A small-molecule ligand and the protein it binds are described below.
Small molecule (SMILES): CC(=O)N[C@@H]1[C@@H](O)[C@H](O)[C@@H](CO)O[C@H]1O

Sequence of chain 1.A:
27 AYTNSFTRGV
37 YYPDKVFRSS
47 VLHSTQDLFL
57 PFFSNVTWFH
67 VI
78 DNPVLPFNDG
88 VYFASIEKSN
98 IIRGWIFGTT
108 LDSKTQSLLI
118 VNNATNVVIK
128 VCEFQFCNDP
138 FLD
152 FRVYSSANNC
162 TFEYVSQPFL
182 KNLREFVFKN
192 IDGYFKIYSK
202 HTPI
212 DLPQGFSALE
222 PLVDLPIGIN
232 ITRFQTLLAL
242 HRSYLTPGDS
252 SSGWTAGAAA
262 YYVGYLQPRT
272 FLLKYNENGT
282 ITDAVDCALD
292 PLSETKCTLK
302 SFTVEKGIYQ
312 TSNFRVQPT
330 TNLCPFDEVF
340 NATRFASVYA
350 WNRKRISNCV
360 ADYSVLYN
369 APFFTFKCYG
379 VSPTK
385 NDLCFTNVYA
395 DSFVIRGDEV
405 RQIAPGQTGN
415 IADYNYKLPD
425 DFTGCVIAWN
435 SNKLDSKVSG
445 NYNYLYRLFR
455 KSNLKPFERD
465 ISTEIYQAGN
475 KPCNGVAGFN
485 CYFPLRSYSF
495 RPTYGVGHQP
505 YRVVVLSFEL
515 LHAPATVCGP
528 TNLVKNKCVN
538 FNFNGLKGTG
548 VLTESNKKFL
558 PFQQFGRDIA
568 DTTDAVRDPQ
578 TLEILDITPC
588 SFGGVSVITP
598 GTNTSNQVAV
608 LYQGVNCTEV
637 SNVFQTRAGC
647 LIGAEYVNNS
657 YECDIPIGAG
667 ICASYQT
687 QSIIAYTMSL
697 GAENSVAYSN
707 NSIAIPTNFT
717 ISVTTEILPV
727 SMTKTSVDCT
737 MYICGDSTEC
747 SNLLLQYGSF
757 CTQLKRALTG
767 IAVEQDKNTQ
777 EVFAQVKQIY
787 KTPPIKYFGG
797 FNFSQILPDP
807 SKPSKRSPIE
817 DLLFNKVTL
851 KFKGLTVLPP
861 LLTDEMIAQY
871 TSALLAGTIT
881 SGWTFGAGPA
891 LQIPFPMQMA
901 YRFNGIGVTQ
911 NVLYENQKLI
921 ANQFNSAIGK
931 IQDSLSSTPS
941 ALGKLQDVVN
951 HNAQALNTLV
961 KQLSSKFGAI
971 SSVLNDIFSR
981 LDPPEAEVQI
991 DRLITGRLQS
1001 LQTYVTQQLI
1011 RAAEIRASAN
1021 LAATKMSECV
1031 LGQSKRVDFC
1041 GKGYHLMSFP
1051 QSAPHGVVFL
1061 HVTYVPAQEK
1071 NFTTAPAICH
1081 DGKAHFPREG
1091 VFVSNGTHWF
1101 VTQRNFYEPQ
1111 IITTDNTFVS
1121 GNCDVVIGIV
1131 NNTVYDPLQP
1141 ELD

Sequence of chain 1.C:
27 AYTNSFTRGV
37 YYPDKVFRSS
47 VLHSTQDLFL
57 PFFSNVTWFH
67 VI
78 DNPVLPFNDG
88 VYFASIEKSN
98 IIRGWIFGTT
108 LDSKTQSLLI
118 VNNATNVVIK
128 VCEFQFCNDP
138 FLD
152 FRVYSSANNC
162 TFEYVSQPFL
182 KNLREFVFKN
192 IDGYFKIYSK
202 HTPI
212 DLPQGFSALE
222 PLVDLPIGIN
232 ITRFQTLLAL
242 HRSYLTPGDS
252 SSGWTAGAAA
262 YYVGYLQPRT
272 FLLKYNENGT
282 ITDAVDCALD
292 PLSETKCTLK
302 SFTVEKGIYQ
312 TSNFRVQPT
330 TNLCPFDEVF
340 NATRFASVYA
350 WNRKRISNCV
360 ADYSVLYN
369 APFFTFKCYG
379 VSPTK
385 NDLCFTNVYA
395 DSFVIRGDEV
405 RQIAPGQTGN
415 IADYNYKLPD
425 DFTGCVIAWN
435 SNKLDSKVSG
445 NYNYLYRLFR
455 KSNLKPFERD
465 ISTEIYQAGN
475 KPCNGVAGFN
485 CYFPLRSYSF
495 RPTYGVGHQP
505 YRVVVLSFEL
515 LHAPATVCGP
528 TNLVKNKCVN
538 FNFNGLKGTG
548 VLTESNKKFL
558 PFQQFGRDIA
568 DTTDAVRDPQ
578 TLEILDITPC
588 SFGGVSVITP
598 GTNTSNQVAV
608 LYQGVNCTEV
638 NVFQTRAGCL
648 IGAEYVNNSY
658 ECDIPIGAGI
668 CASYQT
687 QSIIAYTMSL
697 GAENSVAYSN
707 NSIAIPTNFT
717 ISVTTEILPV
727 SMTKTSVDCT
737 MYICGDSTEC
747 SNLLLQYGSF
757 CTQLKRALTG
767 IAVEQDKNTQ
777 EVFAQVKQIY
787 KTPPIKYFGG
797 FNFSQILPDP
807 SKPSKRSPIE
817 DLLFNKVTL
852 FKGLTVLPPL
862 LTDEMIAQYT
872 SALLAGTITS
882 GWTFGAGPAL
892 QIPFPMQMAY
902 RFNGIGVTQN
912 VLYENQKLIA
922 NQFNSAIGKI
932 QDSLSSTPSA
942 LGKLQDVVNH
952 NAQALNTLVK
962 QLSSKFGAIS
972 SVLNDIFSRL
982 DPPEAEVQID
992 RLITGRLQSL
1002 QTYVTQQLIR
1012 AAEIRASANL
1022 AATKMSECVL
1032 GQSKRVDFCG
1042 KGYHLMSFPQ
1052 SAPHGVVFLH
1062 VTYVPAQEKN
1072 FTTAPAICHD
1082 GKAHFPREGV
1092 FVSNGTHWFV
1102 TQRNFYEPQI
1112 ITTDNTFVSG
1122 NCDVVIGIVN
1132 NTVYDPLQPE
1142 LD

Binding-site contacts:
Ligand atom C4 contacts residue ASN706 of chain 1.C at 4.2 Å.
Ligand atom O3 contacts residue TYR793 of chain 1.A at 4.3 Å.
Ligand atom C7 contacts residue TYR793 of chain 1.A at 4.2 Å (hydrophobic).
Ligand atom N2 contacts residue TYR793 of chain 1.A at 3.1 Å.
Ligand atom C1 contacts residue ASN706 of chain 1.C at 1.4 Å.
Ligand atom C5 contacts residue ASN706 of chain 1.C at 3.6 Å.
Ligand atom O7 contacts residue ASN706 of chain 1.C at 3.9 Å.
Ligand atom O5 contacts residue ASN706 of chain 1.C at 2.3 Å (h-bond).
Ligand atom C1 contacts residue TYR793 of chain 1.A at 4.4 Å (hydrophobic).
Ligand atom C3 contacts residue ASN706 of chain 1.C at 3.8 Å.
Ligand atom C8 contacts residue TYR793 of chain 1.A at 4.2 Å (hydrophobic).
Ligand atom C7 contacts residue ASN706 of chain 1.C at 3.6 Å.
Ligand atom C2 contacts residue TYR793 of chain 1.A at 3.5 Å (hydrophobic).
Ligand atom C2 contacts residue ASN706 of chain 1.C at 2.4 Å.
Ligand atom N2 contacts residue ASN706 of chain 1.C at 2.9 Å (h-bond).